Sequence of chain 1.F:
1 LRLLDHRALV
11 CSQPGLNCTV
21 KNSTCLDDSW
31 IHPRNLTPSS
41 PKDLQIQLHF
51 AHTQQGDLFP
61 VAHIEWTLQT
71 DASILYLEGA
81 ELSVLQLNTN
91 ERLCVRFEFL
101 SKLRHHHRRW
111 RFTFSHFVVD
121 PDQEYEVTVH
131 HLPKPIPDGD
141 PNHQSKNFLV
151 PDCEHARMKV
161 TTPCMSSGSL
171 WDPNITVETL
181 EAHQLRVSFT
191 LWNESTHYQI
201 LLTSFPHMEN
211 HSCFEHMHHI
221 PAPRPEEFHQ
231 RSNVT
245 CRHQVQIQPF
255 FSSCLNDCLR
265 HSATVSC

A small-molecule ligand and the protein it binds are described below.
Small molecule (SMILES): CC(=O)N[C@@H]1[C@@H](O)[C@H](O)[C@@H](CO)O[C@H]1O

Binding-site contacts:
Ligand atom C1 contacts residue ASN193 of chain 1.F at 1.4 Å.
Ligand atom C3 contacts residue ASN193 of chain 1.F at 3.8 Å.
Ligand atom C5 contacts residue HIS229 of chain 1.F at 4.1 Å.
Ligand atom C6 contacts residue HIS229 of chain 1.F at 4.2 Å.
Ligand atom C7 contacts residue ASN193 of chain 1.F at 3.2 Å.
Ligand atom C8 contacts residue ASN193 of chain 1.F at 4.4 Å.
Ligand atom C1 contacts residue TRP192 of chain 1.F at 4.4 Å (hydrophobic).
Ligand atom O5 contacts residue ASN193 of chain 1.F at 2.4 Å (h-bond).
Ligand atom O6 contacts residue TRP192 of chain 1.F at 4.1 Å.
Ligand atom C2 contacts residue ASN193 of chain 1.F at 2.5 Å.
Ligand atom C1 contacts residue HIS229 of chain 1.F at 3.5 Å.
Ligand atom C5 contacts residue ASN193 of chain 1.F at 3.7 Å.
Ligand atom C4 contacts residue ASN193 of chain 1.F at 4.2 Å.
Ligand atom O5 contacts residue HIS229 of chain 1.F at 2.9 Å (h-bond).
Ligand atom C5 contacts residue TRP192 of chain 1.F at 4.2 Å (hydrophobic).
Ligand atom O7 contacts residue ASN193 of chain 1.F at 3.2 Å (h-bond).
Ligand atom O6 contacts residue HIS229 of chain 1.F at 3.9 Å.
Ligand atom N2 contacts residue ASN193 of chain 1.F at 2.9 Å (h-bond).